Sequence of chain 2.A:
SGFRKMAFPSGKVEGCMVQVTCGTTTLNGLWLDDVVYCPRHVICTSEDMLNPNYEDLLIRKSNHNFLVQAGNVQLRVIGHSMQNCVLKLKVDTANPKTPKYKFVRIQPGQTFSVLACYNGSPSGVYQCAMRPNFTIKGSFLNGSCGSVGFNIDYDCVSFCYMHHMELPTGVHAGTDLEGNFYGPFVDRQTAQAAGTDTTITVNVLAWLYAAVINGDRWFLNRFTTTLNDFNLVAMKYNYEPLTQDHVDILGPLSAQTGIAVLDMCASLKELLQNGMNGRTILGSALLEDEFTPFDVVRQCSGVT

The small molecule below binds the protein below.
Small molecule (SMILES): C[C@@]1(C(=O)Nc2nncn2C2CC2)CCOc2ccccc21

Binding-site contacts:
Ligand atom C12 contacts residue HIS163 of chain 2.A at 3.9 Å.
Ligand atom C6 contacts residue MET49 of chain 2.A at 3.4 Å (hydrophobic).
Ligand atom N1 contacts residue GLU166 of chain 2.A at 3.4 Å (salt-bridge).
Ligand atom C7 contacts residue MET49 of chain 2.A at 3.7 Å (hydrophobic).
Ligand atom C12 contacts residue LEU141 of chain 2.A at 3.8 Å (hydrophobic).
Ligand atom N2 contacts residue HIS163 of chain 2.A at 2.7 Å (h-bond).
Ligand atom C7 contacts residue MET165 of chain 2.A at 3.5 Å (hydrophobic).
Ligand atom C13 contacts residue ASN142 of chain 2.A at 3.5 Å.
Ligand atom C3 contacts residue GLN189 of chain 2.A at 3.9 Å.
Ligand atom C8 contacts residue MET165 of chain 2.A at 4.0 Å (hydrophobic).
Ligand atom O1 contacts residue GLU166 of chain 2.A at 2.9 Å (salt-bridge).
Ligand atom N2 contacts residue PHE140 of chain 2.A at 3.7 Å.
Ligand atom C12 contacts residue PHE140 of chain 2.A at 3.1 Å (hydrophobic).
Ligand atom C14 contacts residue ASN142 of chain 2.A at 3.5 Å.
Ligand atom C4 contacts residue MET49 of chain 2.A at 3.9 Å (hydrophobic).
Ligand atom C6 contacts residue MET165 of chain 2.A at 3.3 Å (hydrophobic).
Ligand atom C contacts residue HIS41 of chain 2.A at 3.9 Å.
Ligand atom C5 contacts residue ARG188 of chain 2.A at 3.7 Å.
Ligand atom C15 contacts residue ASN142 of chain 2.A at 3.8 Å.
Ligand atom N3 contacts residue LEU141 of chain 2.A at 4.0 Å.
Ligand atom C7 contacts residue HIS41 of chain 2.A at 4.0 Å.
Ligand atom C8 contacts residue HIS164 of chain 2.A at 3.1 Å.
Ligand atom C5 contacts residue GLN189 of chain 2.A at 3.6 Å.
Ligand atom C14 contacts residue LEU141 of chain 2.A at 4.0 Å (hydrophobic).
Ligand atom C11 contacts residue CYS145 of chain 2.A at 3.8 Å (hydrophobic).
Ligand atom O1 contacts residue MET165 of chain 2.A at 3.6 Å.
Ligand atom C11 contacts residue GLU166 of chain 2.A at 4.0 Å.
Ligand atom C13 contacts residue LEU141 of chain 2.A at 3.9 Å (hydrophobic).
Ligand atom N contacts residue CYS145 of chain 2.A at 3.7 Å.
Ligand atom C5 contacts residue MET49 of chain 2.A at 3.5 Å (hydrophobic).
Ligand atom N1 contacts residue MET165 of chain 2.A at 3.5 Å.
Ligand atom C6 contacts residue ARG188 of chain 2.A at 3.6 Å.
Ligand atom N1 contacts residue HIS163 of chain 2.A at 3.1 Å (h-bond).
Ligand atom N1 contacts residue CYS145 of chain 2.A at 3.5 Å (h-bond).
Ligand atom N2 contacts residue GLU166 of chain 2.A at 3.6 Å.
Ligand atom O contacts residue GLN189 of chain 2.A at 3.5 Å (h-bond).
Ligand atom C7 contacts residue HIS164 of chain 2.A at 3.5 Å.
Ligand atom C12 contacts residue GLU166 of chain 2.A at 3.7 Å.
Ligand atom C8 contacts residue HIS41 of chain 2.A at 3.8 Å.
Ligand atom C6 contacts residue ASP187 of chain 2.A at 3.8 Å.

Sequence of chain 1.A:
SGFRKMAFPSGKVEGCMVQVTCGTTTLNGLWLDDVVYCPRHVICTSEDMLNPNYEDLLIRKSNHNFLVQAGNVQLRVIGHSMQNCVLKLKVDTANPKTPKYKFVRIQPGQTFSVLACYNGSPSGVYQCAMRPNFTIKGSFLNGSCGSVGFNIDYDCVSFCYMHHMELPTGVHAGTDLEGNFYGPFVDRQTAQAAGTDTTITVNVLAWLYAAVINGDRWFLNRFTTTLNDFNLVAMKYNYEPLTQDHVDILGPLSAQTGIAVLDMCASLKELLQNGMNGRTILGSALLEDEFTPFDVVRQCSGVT